Binding-site contacts:
Ligand atom O7 contacts residue GLY339 of chain 1.B at 3.6 Å.
Ligand atom O7 contacts residue VAL367 of chain 1.B at 3.6 Å.
Ligand atom O3 contacts residue VAL367 of chain 1.B at 3.1 Å.
Ligand atom C4 contacts residue ASN343 of chain 1.B at 4.0 Å.
Ligand atom C7 contacts residue VAL367 of chain 1.B at 3.9 Å (hydrophobic).
Ligand atom C8 contacts residue VAL367 of chain 1.B at 4.3 Å (hydrophobic).
Ligand atom N2 contacts residue ASN343 of chain 1.B at 2.8 Å (h-bond).
Ligand atom C8 contacts residue PHE338 of chain 1.B at 3.7 Å (hydrophobic).
Ligand atom C7 contacts residue GLY339 of chain 1.B at 3.8 Å.
Ligand atom C2 contacts residue ASN343 of chain 1.B at 2.2 Å.
Ligand atom N2 contacts residue GLY339 of chain 1.B at 4.5 Å.
Ligand atom O5 contacts residue ASN343 of chain 1.B at 2.1 Å (h-bond).
Ligand atom C8 contacts residue LEU368 of chain 1.B at 3.8 Å (hydrophobic).
Ligand atom C3 contacts residue ASN343 of chain 1.B at 3.6 Å.
Ligand atom O7 contacts residue ASN343 of chain 1.B at 4.2 Å.
Ligand atom C3 contacts residue VAL367 of chain 1.B at 4.4 Å (hydrophobic).
Ligand atom C5 contacts residue ASN343 of chain 1.B at 3.5 Å.
Ligand atom C8 contacts residue PHE342 of chain 1.B at 3.6 Å (hydrophobic).
Ligand atom C1 contacts residue ASN343 of chain 1.B at 1.3 Å.
Ligand atom C8 contacts residue GLY339 of chain 1.B at 3.9 Å.
Ligand atom C7 contacts residue ASN343 of chain 1.B at 3.8 Å.

Sequence of chain 1.B:
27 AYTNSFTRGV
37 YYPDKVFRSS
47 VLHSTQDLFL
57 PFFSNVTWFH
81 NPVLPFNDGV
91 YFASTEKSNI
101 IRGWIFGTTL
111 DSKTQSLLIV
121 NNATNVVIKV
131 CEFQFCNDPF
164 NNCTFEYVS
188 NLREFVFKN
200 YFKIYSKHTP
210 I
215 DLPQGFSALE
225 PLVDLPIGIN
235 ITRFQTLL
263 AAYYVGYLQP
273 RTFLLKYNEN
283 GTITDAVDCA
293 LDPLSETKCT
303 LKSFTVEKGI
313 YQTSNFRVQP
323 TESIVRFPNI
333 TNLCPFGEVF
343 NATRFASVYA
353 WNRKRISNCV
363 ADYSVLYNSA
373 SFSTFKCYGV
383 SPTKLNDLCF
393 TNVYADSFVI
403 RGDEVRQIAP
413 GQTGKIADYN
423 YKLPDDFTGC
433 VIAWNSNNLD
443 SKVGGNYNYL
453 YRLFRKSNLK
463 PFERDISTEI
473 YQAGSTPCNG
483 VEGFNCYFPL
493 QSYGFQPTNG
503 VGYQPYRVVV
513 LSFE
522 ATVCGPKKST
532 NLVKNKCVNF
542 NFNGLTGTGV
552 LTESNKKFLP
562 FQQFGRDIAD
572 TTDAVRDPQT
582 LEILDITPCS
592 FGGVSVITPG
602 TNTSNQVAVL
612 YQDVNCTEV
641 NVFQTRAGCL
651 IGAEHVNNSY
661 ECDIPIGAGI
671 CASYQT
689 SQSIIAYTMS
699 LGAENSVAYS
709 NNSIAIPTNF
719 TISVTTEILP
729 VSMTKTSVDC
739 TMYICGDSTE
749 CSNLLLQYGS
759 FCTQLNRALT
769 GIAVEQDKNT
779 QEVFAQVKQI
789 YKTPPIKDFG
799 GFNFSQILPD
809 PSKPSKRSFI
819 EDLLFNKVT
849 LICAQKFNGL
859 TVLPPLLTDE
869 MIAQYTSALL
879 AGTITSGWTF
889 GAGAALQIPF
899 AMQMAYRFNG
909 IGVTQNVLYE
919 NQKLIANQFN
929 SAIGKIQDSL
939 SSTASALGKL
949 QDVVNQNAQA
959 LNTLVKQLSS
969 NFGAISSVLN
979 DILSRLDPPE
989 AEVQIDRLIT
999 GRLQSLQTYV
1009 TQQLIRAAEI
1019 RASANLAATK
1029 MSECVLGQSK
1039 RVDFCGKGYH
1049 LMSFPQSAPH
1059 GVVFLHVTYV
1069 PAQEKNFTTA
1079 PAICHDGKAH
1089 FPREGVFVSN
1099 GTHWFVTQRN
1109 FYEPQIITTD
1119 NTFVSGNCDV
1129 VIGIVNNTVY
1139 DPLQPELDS

The protein below binds the small molecule below.
Small molecule (SMILES): CC(=O)N[C@@H]1[C@@H](O)[C@H](O)[C@@H](CO)O[C@H]1O